Sequence of chain 1.A:
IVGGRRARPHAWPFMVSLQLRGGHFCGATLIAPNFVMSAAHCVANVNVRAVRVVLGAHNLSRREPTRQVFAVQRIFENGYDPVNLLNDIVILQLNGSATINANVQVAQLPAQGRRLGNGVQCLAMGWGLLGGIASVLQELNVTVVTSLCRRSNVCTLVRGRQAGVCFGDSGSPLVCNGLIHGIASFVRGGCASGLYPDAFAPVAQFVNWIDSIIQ

A small-molecule ligand and the protein it binds are described below.
Small molecule (SMILES): CC(=O)N[C@H]1CO[C@H](CO[C@@H]2O[C@@H](C)[C@@H](O)[C@@H](O)[C@@H]2O)[C@@H](O)[C@@H]1O

Binding-site contacts:
Ligand atom O3 contacts residue CYS179 of chain 1.A at 3.5 Å.
Ligand atom C6 contacts residue NAG1 of chain 1.D at 3.8 Å.
Ligand atom C5 contacts residue ASN144 of chain 1.A at 3.6 Å.
Ligand atom O3 contacts residue CYS122 of chain 1.A at 3.8 Å.
Ligand atom O4 contacts residue GLY181 of chain 1.A at 2.8 Å (h-bond).
Ligand atom C4 contacts residue ASN144 of chain 1.A at 4.1 Å.
Ligand atom C6 contacts residue VAL178 of chain 1.A at 3.8 Å (hydrophobic).
Ligand atom C1 contacts residue ARG5 of chain 1.A at 4.3 Å.
Ligand atom C3 contacts residue VAL178 of chain 1.A at 3.9 Å (hydrophobic).
Ligand atom C1 contacts residue ASN144 of chain 1.A at 1.4 Å.
Ligand atom O2 contacts residue GLN121 of chain 1.A at 3.7 Å.
Ligand atom C2 contacts residue GLN121 of chain 1.A at 4.1 Å.
Ligand atom C4 contacts residue ASN180 of chain 1.A at 4.0 Å.
Ligand atom O4 contacts residue ASN180 of chain 1.A at 3.1 Å (h-bond).
Ligand atom O3 contacts residue NAG1 of chain 1.D at 3.1 Å (h-bond).
Ligand atom C2 contacts residue ASN144 of chain 1.A at 2.4 Å.
Ligand atom O3 contacts residue VAL178 of chain 1.A at 3.8 Å.
Ligand atom C7 contacts residue ASN144 of chain 1.A at 3.1 Å.
Ligand atom O7 contacts residue ASN144 of chain 1.A at 2.8 Å (h-bond).
Ligand atom O5 contacts residue ASN144 of chain 1.A at 2.3 Å (h-bond).
Ligand atom C3 contacts residue CYS122 of chain 1.A at 4.1 Å (hydrophobic).
Ligand atom C3 contacts residue ASN180 of chain 1.A at 4.0 Å.
Ligand atom O3 contacts residue GLN121 of chain 1.A at 2.5 Å (h-bond).
Ligand atom C3 contacts residue GLN121 of chain 1.A at 3.5 Å.
Ligand atom N2 contacts residue ASN144 of chain 1.A at 2.8 Å (h-bond).
Ligand atom O7 contacts residue GLN121 of chain 1.A at 2.8 Å (h-bond).
Ligand atom O5 contacts residue LEU123 of chain 1.A at 4.1 Å.
Ligand atom O3 contacts residue ASN180 of chain 1.A at 2.8 Å (h-bond).
Ligand atom C4 contacts residue VAL178 of chain 1.A at 3.6 Å (hydrophobic).
Ligand atom O4 contacts residue NAG1 of chain 1.D at 2.5 Å.
Ligand atom C6 contacts residue TRP12 of chain 1.A at 3.6 Å (hydrophobic).
Ligand atom O5 contacts residue NAG1 of chain 1.D at 3.5 Å.
Ligand atom C1 contacts residue NAG1 of chain 1.D at 3.9 Å.
Ligand atom C4 contacts residue NAG1 of chain 1.D at 3.4 Å.
Ligand atom C4 contacts residue GLY181 of chain 1.A at 4.0 Å.
Ligand atom O4 contacts residue VAL178 of chain 1.A at 3.9 Å.
Ligand atom C3 contacts residue ASN144 of chain 1.A at 3.7 Å.
Ligand atom C7 contacts residue GLN121 of chain 1.A at 3.9 Å.
Ligand atom O4 contacts residue CYS179 of chain 1.A at 3.9 Å.
Ligand atom C3 contacts residue NAG1 of chain 1.D at 3.8 Å.